Sequence of chain 1.B:
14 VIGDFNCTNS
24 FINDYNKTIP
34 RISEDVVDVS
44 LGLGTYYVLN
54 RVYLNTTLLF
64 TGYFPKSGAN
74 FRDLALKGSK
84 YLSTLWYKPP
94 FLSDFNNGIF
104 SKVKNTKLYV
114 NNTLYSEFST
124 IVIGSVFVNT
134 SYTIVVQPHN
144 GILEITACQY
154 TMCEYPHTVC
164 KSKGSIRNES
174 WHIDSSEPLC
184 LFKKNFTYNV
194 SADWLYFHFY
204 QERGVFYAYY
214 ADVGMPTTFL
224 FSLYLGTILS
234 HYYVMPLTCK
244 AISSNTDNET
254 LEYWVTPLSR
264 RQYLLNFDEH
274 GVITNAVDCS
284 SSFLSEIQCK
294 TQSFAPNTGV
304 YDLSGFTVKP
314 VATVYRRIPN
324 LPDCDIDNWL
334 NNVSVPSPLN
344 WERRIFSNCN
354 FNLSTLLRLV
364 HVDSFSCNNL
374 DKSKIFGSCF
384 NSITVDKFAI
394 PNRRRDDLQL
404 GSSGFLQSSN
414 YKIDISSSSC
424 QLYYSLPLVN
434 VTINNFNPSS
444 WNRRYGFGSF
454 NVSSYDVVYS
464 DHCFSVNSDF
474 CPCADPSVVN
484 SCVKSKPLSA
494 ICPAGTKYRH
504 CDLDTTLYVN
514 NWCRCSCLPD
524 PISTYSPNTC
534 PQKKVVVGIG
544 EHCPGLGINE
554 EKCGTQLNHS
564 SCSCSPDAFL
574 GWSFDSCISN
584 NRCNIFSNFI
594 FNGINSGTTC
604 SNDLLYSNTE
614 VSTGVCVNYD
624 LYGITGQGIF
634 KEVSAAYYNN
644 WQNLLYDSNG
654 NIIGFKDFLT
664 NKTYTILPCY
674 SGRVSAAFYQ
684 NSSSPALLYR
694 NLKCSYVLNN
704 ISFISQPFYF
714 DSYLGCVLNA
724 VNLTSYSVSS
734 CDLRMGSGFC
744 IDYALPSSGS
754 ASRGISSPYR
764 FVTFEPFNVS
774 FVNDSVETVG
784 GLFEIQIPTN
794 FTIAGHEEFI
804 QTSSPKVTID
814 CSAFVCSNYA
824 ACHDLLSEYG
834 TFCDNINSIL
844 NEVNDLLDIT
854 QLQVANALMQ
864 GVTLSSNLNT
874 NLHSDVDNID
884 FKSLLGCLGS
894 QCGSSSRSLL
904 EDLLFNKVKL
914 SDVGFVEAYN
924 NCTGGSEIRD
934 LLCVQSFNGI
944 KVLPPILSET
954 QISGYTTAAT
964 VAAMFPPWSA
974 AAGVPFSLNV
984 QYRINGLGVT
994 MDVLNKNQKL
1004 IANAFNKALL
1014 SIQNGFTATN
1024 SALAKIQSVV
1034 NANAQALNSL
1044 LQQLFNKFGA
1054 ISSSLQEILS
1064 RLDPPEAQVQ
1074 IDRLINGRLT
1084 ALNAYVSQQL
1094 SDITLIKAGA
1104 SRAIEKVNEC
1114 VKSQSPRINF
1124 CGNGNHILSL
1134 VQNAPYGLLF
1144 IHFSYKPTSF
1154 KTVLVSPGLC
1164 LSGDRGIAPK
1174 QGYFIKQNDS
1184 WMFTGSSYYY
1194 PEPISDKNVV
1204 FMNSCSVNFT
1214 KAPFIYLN

A small-molecule ligand and the protein it binds are described below.
Small molecule (SMILES): CC(=O)N[C@@H]1[C@@H](O)[C@H](O)[C@@H](CO)O[C@H]1O

Binding-site contacts:
Ligand atom N2 contacts residue ASN776 of chain 1.B at 2.8 Å (h-bond).
Ligand atom O7 contacts residue ASN776 of chain 1.B at 3.2 Å.
Ligand atom C5 contacts residue ASN776 of chain 1.B at 3.7 Å.
Ligand atom C4 contacts residue ASN776 of chain 1.B at 4.3 Å.
Ligand atom C7 contacts residue ASN776 of chain 1.B at 3.2 Å.
Ligand atom C3 contacts residue ASN776 of chain 1.B at 3.8 Å.
Ligand atom O5 contacts residue ASN776 of chain 1.B at 2.5 Å (h-bond).
Ligand atom C2 contacts residue ASN776 of chain 1.B at 2.5 Å.
Ligand atom C1 contacts residue ASN776 of chain 1.B at 1.4 Å.
Ligand atom C8 contacts residue ASN776 of chain 1.B at 4.3 Å.